This protein binds this small molecule.
Small molecule (SMILES): COc1ccc(N2CCN(c3cccc(C)c3)CC2)nn1

Binding-site contacts:
Ligand atom C16 contacts residue ILE104 of chain 13.A at 3.7 Å (hydrophobic).
Ligand atom C21 contacts residue ILE104 of chain 13.A at 3.5 Å (hydrophobic).
Ligand atom C10 contacts residue TYR128 of chain 13.A at 3.6 Å (hydrophobic).
Ligand atom C11 contacts residue ILE104 of chain 13.A at 3.5 Å (hydrophobic).
Ligand atom C19 contacts residue TYR152 of chain 13.A at 3.9 Å (hydrophobic).
Ligand atom C19 contacts residue VAL191 of chain 13.A at 4.0 Å (hydrophobic).
Ligand atom C10 contacts residue LEU106 of chain 13.A at 4.0 Å (hydrophobic).
Ligand atom C8 contacts residue TYR197 of chain 13.A at 3.4 Å (hydrophobic).
Ligand atom C15 contacts residue TYR128 of chain 13.A at 3.0 Å (hydrophobic).
Ligand atom C7 contacts residue PHE124 of chain 13.A at 3.8 Å (hydrophobic).
Ligand atom C7 contacts residue TYR197 of chain 13.A at 3.5 Å (hydrophobic).
Ligand atom C10 contacts residue MET221 of chain 13.A at 4.0 Å (hydrophobic).
Ligand atom N12 contacts residue TYR128 of chain 13.A at 2.5 Å (h-bond).
Ligand atom C7 contacts residue LEU106 of chain 13.A at 4.1 Å (hydrophobic).
Ligand atom C8 contacts residue PHE124 of chain 13.A at 3.6 Å (hydrophobic).
Ligand atom C1 contacts residue DMS1 of chain 13.F at 4.1 Å.
Ligand atom C17 contacts residue TYR128 of chain 13.A at 3.8 Å (hydrophobic).
Ligand atom N4 contacts residue ASN219 of chain 13.A at 4.0 Å.
Ligand atom C14 contacts residue SER126 of chain 13.A at 3.6 Å.
Ligand atom C19 contacts residue VAL188 of chain 13.A at 3.5 Å (hydrophobic).
Ligand atom C13 contacts residue SER126 of chain 13.A at 3.7 Å.
Ligand atom C11 contacts residue MET221 of chain 13.A at 4.0 Å (hydrophobic).
Ligand atom N5 contacts residue DMS1 of chain 13.F at 3.9 Å.
Ligand atom C21 contacts residue MET224 of chain 13.A at 4.0 Å (hydrophobic).
Ligand atom C20 contacts residue VAL188 of chain 13.A at 3.7 Å (hydrophobic).
Ligand atom N9 contacts residue TYR128 of chain 13.A at 4.1 Å.
Ligand atom C14 contacts residue TYR197 of chain 13.A at 4.1 Å (hydrophobic).
Ligand atom N5 contacts residue ASN219 of chain 13.A at 4.1 Å.
Ligand atom C16 contacts residue TYR128 of chain 13.A at 2.9 Å (hydrophobic).
Ligand atom C18 contacts residue VAL188 of chain 13.A at 3.9 Å (hydrophobic).
Ligand atom N4 contacts residue DMS1 of chain 13.F at 3.6 Å (h-bond).
Ligand atom C13 contacts residue TYR128 of chain 13.A at 3.0 Å (hydrophobic).
Ligand atom C1 contacts residue ASN198 of chain 13.A at 4.0 Å.
Ligand atom C20 contacts residue VAL191 of chain 13.A at 3.5 Å (hydrophobic).
Ligand atom C10 contacts residue ILE104 of chain 13.A at 3.9 Å (hydrophobic).
Ligand atom C17 contacts residue ILE104 of chain 13.A at 3.8 Å (hydrophobic).
Ligand atom C18 contacts residue TYR152 of chain 13.A at 3.8 Å (hydrophobic).
Ligand atom C11 contacts residue TYR128 of chain 13.A at 3.4 Å (hydrophobic).
Ligand atom C14 contacts residue TYR128 of chain 13.A at 3.3 Å (hydrophobic).
Ligand atom C13 contacts residue TYR197 of chain 13.A at 4.0 Å (hydrophobic).

Sequence of chain 13.A:
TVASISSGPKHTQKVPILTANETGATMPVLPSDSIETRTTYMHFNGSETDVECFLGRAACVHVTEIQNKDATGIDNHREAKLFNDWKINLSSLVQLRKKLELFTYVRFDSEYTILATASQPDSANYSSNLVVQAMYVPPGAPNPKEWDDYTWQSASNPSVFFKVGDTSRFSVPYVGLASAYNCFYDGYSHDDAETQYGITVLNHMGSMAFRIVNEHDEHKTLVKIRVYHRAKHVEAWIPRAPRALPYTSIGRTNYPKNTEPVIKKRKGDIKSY